The small molecule below binds the protein below.
Small molecule (SMILES): COc1cc2c(Oc3ccc4c(c3F)CC(C)=N4)ncnc2cc1OCCCN1CCCC1

Sequence of chain 1.B:
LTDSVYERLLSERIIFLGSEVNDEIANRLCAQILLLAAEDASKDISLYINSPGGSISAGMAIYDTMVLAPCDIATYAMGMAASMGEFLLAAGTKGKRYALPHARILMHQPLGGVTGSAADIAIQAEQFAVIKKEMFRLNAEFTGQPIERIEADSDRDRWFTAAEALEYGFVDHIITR

Binding-site contacts:
Ligand atom C07 contacts residue ILE65 of chain 1.B at 3.9 Å (hydrophobic).
Ligand atom C23 contacts residue SER64 of chain 1.B at 3.2 Å.
Ligand atom N03 contacts residue S0R1 of chain 1.S at 3.8 Å.
Ligand atom N02 contacts residue ILE140 of chain 1.B at 3.7 Å.
Ligand atom C16 contacts residue SER66 of chain 1.B at 3.5 Å.
Ligand atom C02 contacts residue S0R1 of chain 1.S at 3.3 Å.
Ligand atom C15 contacts residue MET69 of chain 1.B at 4.2 Å (hydrophobic).
Ligand atom C01 contacts residue ILE65 of chain 1.B at 3.9 Å (hydrophobic).
Ligand atom C19 contacts residue MET144 of chain 1.B at 4.1 Å (hydrophobic).
Ligand atom C06 contacts residue S0R1 of chain 1.S at 3.2 Å.
Ligand atom C23 contacts residue SER66 of chain 1.B at 3.6 Å.
Ligand atom C10 contacts residue GLU143 of chain 1.B at 4.2 Å.
Ligand atom F01 contacts residue S0R1 of chain 1.S at 3.8 Å.
Ligand atom C09 contacts residue SER66 of chain 1.B at 3.8 Å.
Ligand atom C10 contacts residue MET69 of chain 1.B at 3.8 Å (hydrophobic).
Ligand atom C14 contacts residue ILE140 of chain 1.B at 3.7 Å (hydrophobic).
Ligand atom C19 contacts residue GLU143 of chain 1.B at 3.5 Å.
Ligand atom C12 contacts residue S0R1 of chain 1.S at 3.8 Å.
Ligand atom O01 contacts residue SER66 of chain 1.B at 3.5 Å.
Ligand atom C11 contacts residue S0R1 of chain 1.S at 3.4 Å.
Ligand atom C13 contacts residue S0R1 of chain 1.S at 3.7 Å.
Ligand atom O02 contacts residue S0R1 of chain 1.S at 4.2 Å.
Ligand atom F01 contacts residue ILE140 of chain 1.B at 3.0 Å.
Ligand atom C14 contacts residue S0R1 of chain 1.S at 4.2 Å.
Ligand atom C07 contacts residue ILE140 of chain 1.B at 3.9 Å (hydrophobic).
Ligand atom N03 contacts residue ILE140 of chain 1.B at 4.3 Å.
Ligand atom C03 contacts residue S0R1 of chain 1.S at 3.8 Å.
Ligand atom C08 contacts residue SER66 of chain 1.B at 4.2 Å.
Ligand atom C19 contacts residue MET69 of chain 1.B at 3.5 Å (hydrophobic).
Ligand atom N02 contacts residue S0R1 of chain 1.S at 4.2 Å.
Ligand atom C15 contacts residue SER66 of chain 1.B at 4.3 Å.
Ligand atom F01 contacts residue ILE65 of chain 1.B at 4.0 Å.
Ligand atom C14 contacts residue GLN136 of chain 1.B at 4.2 Å.
Ligand atom C04 contacts residue MET69 of chain 1.B at 3.7 Å (hydrophobic).
Ligand atom N01 contacts residue MET69 of chain 1.B at 3.5 Å.
Ligand atom C05 contacts residue ILE65 of chain 1.B at 4.0 Å (hydrophobic).
Ligand atom C23 contacts residue S0R1 of chain 1.S at 3.8 Å.
Ligand atom C01 contacts residue MET69 of chain 1.B at 4.3 Å (hydrophobic).
Ligand atom C05 contacts residue ILE140 of chain 1.B at 4.0 Å (hydrophobic).
Ligand atom C08 contacts residue S0R1 of chain 1.S at 3.6 Å.